Sequence of chain 3.A:
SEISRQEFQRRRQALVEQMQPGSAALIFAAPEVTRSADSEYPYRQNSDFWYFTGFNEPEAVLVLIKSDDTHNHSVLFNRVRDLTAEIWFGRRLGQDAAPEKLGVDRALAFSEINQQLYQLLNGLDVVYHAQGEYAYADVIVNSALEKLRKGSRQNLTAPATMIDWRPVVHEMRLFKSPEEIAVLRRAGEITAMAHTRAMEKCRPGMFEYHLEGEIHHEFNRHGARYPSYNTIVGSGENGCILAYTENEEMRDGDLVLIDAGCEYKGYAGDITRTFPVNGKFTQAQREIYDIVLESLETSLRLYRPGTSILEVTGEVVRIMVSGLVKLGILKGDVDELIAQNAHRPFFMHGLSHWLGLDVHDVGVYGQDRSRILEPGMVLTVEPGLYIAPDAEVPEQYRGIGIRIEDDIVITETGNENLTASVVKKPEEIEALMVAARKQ

This small molecule binds to this protein.
Small molecule (SMILES): CC(C)C[C@H](NC(=O)[C@@H]1CCCN1C(=O)[C@@H](N)C(C)C)C(=O)O

Sequence of chain 2.A:
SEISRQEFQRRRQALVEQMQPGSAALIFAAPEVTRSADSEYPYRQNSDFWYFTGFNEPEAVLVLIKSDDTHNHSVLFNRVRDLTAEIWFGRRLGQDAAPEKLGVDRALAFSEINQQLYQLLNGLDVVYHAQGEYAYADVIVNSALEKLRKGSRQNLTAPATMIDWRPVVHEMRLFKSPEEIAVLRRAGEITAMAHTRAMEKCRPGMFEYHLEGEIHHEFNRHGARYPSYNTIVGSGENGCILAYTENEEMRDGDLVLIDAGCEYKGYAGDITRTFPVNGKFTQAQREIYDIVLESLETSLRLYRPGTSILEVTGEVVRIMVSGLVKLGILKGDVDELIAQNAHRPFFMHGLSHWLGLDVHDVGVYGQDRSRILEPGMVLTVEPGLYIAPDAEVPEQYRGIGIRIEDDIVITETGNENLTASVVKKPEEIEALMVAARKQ

Binding-site contacts:
Ligand atom CD contacts residue ARG404 of chain 2.A at 3.6 Å.
Ligand atom O contacts residue HIS354 of chain 2.A at 3.5 Å (h-bond).
Ligand atom N contacts residue GLU383 of chain 2.A at 3.7 Å.
Ligand atom CA contacts residue ASP260 of chain 2.A at 3.2 Å.
Ligand atom N contacts residue ASP271 of chain 2.A at 3.0 Å (salt-bridge).
Ligand atom C contacts residue HIS361 of chain 2.A at 3.6 Å.
Ligand atom C contacts residue ARG370 of chain 2.A at 3.8 Å.
Ligand atom C contacts residue MN1 of chain 2.D at 3.8 Å.
Ligand atom O contacts residue HIS361 of chain 2.A at 3.2 Å.
Ligand atom CA contacts residue MN1 of chain 2.D at 3.2 Å.
Ligand atom CD1 contacts residue ARG153 of chain 1.A at 3.2 Å.
Ligand atom O contacts residue ARG153 of chain 1.A at 2.9 Å (salt-bridge).
Ligand atom O contacts residue TRP88 of chain 3.A at 3.5 Å.
Ligand atom O contacts residue HIS361 of chain 2.A at 2.6 Å (h-bond).
Ligand atom N contacts residue MN1 of chain 2.D at 2.2 Å.
Ligand atom C contacts residue HIS361 of chain 2.A at 3.6 Å.
Ligand atom CG contacts residue ARG153 of chain 1.A at 3.2 Å.
Ligand atom CB contacts residue GLU383 of chain 2.A at 3.9 Å.
Ligand atom O contacts residue MN1 of chain 2.C at 3.2 Å.
Ligand atom CD1 contacts residue HIS361 of chain 2.A at 3.7 Å.
Ligand atom CA contacts residue GLU383 of chain 2.A at 3.5 Å.
Ligand atom CD contacts residue ASP260 of chain 2.A at 3.6 Å.
Ligand atom CB contacts residue HIS350 of chain 2.A at 3.9 Å.
Ligand atom OXT contacts residue ARG370 of chain 2.A at 3.4 Å (salt-bridge).
Ligand atom CG1 contacts residue TYR229 of chain 2.A at 3.9 Å (hydrophobic).
Ligand atom CG1 contacts residue HIS361 of chain 2.A at 3.7 Å.
Ligand atom N contacts residue MN1 of chain 2.C at 3.5 Å.
Ligand atom OXT contacts residue HIS350 of chain 2.A at 3.9 Å.
Ligand atom C contacts residue MN1 of chain 2.C at 3.7 Å.
Ligand atom OXT contacts residue GLY351 of chain 2.A at 3.0 Å (h-bond).
Ligand atom CD2 contacts residue TYR366 of chain 2.A at 3.6 Å (hydrophobic).
Ligand atom N contacts residue TYR229 of chain 2.A at 3.6 Å.
Ligand atom N contacts residue ASP260 of chain 2.A at 3.1 Å (salt-bridge).
Ligand atom CD2 contacts residue HIS354 of chain 2.A at 3.7 Å.
Ligand atom CD contacts residue LEU242 of chain 2.A at 3.7 Å (hydrophobic).
Ligand atom CG2 contacts residue ALA243 of chain 2.A at 3.9 Å (hydrophobic).
Ligand atom N contacts residue HIS361 of chain 2.A at 3.9 Å.
Ligand atom C contacts residue ARG153 of chain 1.A at 3.6 Å.
Ligand atom CG contacts residue GLU383 of chain 2.A at 3.8 Å.
Ligand atom CG contacts residue ARG404 of chain 2.A at 3.4 Å.

Sequence of chain 1.A:
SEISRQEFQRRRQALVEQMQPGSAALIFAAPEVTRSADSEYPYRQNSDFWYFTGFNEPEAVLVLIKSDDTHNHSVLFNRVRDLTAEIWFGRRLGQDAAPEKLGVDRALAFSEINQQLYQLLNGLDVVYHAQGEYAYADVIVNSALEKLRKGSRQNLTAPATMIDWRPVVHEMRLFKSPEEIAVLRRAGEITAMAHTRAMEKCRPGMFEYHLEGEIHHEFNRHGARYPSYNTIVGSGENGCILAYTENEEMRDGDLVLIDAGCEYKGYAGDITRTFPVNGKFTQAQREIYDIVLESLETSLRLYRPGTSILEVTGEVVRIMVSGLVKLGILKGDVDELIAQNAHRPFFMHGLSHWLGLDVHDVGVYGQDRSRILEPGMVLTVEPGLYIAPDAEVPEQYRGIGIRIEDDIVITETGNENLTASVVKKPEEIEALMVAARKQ